Sequence of chain 1.C:
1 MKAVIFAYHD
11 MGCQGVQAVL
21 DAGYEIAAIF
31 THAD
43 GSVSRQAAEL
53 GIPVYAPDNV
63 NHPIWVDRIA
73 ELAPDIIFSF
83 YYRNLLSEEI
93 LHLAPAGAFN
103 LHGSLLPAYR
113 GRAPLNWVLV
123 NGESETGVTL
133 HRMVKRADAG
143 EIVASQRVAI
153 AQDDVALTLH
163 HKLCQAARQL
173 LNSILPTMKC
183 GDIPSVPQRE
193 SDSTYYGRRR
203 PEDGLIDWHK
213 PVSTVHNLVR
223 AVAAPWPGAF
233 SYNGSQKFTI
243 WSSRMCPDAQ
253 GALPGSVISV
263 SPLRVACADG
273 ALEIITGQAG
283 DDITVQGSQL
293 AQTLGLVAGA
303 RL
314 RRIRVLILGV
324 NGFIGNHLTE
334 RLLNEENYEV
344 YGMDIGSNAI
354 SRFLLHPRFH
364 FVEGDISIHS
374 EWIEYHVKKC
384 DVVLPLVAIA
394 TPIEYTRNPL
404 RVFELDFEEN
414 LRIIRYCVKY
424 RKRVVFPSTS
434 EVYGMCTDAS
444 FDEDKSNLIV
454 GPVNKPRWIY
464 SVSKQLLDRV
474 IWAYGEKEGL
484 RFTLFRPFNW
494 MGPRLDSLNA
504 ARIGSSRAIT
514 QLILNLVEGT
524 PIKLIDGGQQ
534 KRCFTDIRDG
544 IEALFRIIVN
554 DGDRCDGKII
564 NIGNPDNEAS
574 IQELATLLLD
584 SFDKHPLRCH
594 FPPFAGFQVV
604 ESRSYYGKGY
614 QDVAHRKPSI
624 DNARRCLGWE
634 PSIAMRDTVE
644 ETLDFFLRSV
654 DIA

The small molecule below binds the protein below.
Small molecule (SMILES): O=C(O)[C@H]1O[C@H](O[P](=O)(O)O[P](=O)(O)OC[C@H]2O[C@@H](n3ccc(=O)[nH]c3=O)[C@H](O)[C@@H]2O)[C@H](O)[C@@H](O)[C@@H]1O

Binding-site contacts:
Ligand atom C3' contacts residue THR432 of chain 1.C at 3.6 Å.
Ligand atom O3A contacts residue PRO395 of chain 1.C at 3.0 Å.
Ligand atom N3 contacts residue LYS526 of chain 1.C at 2.9 Å (salt-bridge).
Ligand atom O2D contacts residue GLN533 of chain 1.C at 3.0 Å (h-bond).
Ligand atom C6 contacts residue TYR609 of chain 1.C at 3.4 Å (hydrophobic).
Ligand atom C5' contacts residue SER433 of chain 1.C at 3.2 Å.
Ligand atom O4D contacts residue ILE574 of chain 1.C at 3.2 Å.
Ligand atom O'Q contacts residue ARG619 of chain 1.C at 2.7 Å (salt-bridge).
Ligand atom C4' contacts residue THR432 of chain 1.C at 3.5 Å.
Ligand atom O3' contacts residue TYR463 of chain 1.C at 3.0 Å.
Ligand atom O2' contacts residue TYR398 of chain 1.C at 2.9 Å (h-bond).
Ligand atom O4' contacts residue SER433 of chain 1.C at 2.6 Å (h-bond).
Ligand atom C3D contacts residue TYR609 of chain 1.C at 3.0 Å (hydrophobic).
Ligand atom O3D contacts residue ASP615 of chain 1.C at 3.2 Å (salt-bridge).
Ligand atom O1B contacts residue ARG535 of chain 1.C at 3.1 Å (salt-bridge).
Ligand atom O1A contacts residue ARG510 of chain 1.C at 3.1 Å.
Ligand atom C2D contacts residue TYR609 of chain 1.C at 2.9 Å (hydrophobic).
Ligand atom O2 contacts residue ILE574 of chain 1.C at 3.4 Å.
Ligand atom O2 contacts residue ILE528 of chain 1.C at 3.0 Å (h-bond).
Ligand atom O4 contacts residue GLN514 of chain 1.C at 3.2 Å.
Ligand atom N3 contacts residue ILE528 of chain 1.C at 3.3 Å.
Ligand atom C6' contacts residue ASN492 of chain 1.C at 3.1 Å.
Ligand atom O2D contacts residue ASP615 of chain 1.C at 3.3 Å (salt-bridge).
Ligand atom O2 contacts residue LYS526 of chain 1.C at 3.3 Å (salt-bridge).
Ligand atom O3' contacts residue THR432 of chain 1.C at 3.2 Å (h-bond).
Ligand atom O1B contacts residue ASN492 of chain 1.C at 3.0 Å (h-bond).
Ligand atom C5' contacts residue ARG619 of chain 1.C at 3.2 Å.
Ligand atom C6' contacts residue ARG619 of chain 1.C at 3.4 Å.
Ligand atom O'P contacts residue ASN492 of chain 1.C at 3.1 Å (h-bond).
Ligand atom O1A contacts residue ALA511 of chain 1.C at 3.0 Å (h-bond).
Ligand atom O'Q contacts residue ASN492 of chain 1.C at 2.8 Å (h-bond).
Ligand atom C2 contacts residue LYS526 of chain 1.C at 3.5 Å.
Ligand atom O2A contacts residue ALA511 of chain 1.C at 3.5 Å (h-bond).
Ligand atom O'Q contacts residue SER433 of chain 1.C at 2.4 Å (h-bond).
Ligand atom O3D contacts residue TYR609 of chain 1.C at 3.4 Å (h-bond).
Ligand atom C6' contacts residue SER433 of chain 1.C at 2.9 Å.
Ligand atom C4' contacts residue SER433 of chain 1.C at 3.5 Å.
Ligand atom O4' contacts residue THR432 of chain 1.C at 2.4 Å (h-bond).
Ligand atom O2' contacts residue GLU434 of chain 1.C at 2.8 Å (salt-bridge).
Ligand atom O3D contacts residue TYR613 of chain 1.C at 3.2 Å (h-bond).